Sequence of chain 1.D:
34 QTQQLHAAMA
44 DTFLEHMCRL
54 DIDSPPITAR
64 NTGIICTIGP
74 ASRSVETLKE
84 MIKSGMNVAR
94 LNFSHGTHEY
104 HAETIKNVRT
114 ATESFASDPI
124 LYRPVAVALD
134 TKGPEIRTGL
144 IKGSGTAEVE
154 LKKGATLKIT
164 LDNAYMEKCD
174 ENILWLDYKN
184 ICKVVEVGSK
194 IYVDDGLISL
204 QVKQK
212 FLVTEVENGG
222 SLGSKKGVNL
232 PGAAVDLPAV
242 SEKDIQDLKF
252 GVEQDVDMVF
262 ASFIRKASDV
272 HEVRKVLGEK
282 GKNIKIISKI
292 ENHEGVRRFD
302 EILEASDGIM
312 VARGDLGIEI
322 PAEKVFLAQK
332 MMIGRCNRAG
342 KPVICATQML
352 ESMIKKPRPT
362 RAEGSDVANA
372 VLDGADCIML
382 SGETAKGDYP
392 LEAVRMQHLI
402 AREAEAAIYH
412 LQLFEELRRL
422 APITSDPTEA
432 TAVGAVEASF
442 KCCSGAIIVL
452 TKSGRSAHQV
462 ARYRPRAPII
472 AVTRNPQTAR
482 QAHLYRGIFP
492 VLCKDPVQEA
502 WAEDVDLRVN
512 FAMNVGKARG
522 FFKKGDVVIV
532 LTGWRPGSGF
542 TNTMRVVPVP

A protein and the small-molecule ligand that binds it are described below.
Small molecule (SMILES): O=C([O-])C(=O)[O-]

Binding-site contacts:
Ligand atom C1 contacts residue ASP316 of chain 1.D at 3.7 Å.
Ligand atom C2 contacts residue ALA313 of chain 1.D at 3.6 Å (hydrophobic).
Ligand atom O1 contacts residue ASP316 of chain 1.D at 3.9 Å.
Ligand atom O2 contacts residue MET380 of chain 1.D at 4.2 Å.
Ligand atom O2 contacts residue LYS290 of chain 1.D at 3.6 Å (salt-bridge).
Ligand atom O4 contacts residue ALA313 of chain 1.D at 4.1 Å.
Ligand atom C1 contacts residue ALA313 of chain 1.D at 3.5 Å (hydrophobic).
Ligand atom C1 contacts residue MG1 of chain 1.T at 2.9 Å.
Ligand atom O4 contacts residue MG1 of chain 1.T at 2.0 Å.
Ligand atom O1 contacts residue ALA313 of chain 1.D at 3.2 Å.
Ligand atom O2 contacts residue ALA313 of chain 1.D at 4.0 Å.
Ligand atom O1 contacts residue GLY315 of chain 1.D at 2.9 Å (h-bond).
Ligand atom O3 contacts residue ALA313 of chain 1.D at 3.9 Å.
Ligand atom O3 contacts residue GLY315 of chain 1.D at 3.5 Å.
Ligand atom C1 contacts residue ARG314 of chain 1.D at 4.4 Å.
Ligand atom O1 contacts residue MG1 of chain 1.T at 4.1 Å.
Ligand atom C2 contacts residue GLU292 of chain 1.D at 4.0 Å.
Ligand atom O2 contacts residue ARG93 of chain 1.D at 3.9 Å.
Ligand atom O3 contacts residue ASP316 of chain 1.D at 2.8 Å (salt-bridge).
Ligand atom C2 contacts residue THR348 of chain 1.D at 4.0 Å.
Ligand atom C2 contacts residue LYS290 of chain 1.D at 3.5 Å.
Ligand atom C1 contacts residue GLU292 of chain 1.D at 4.0 Å.
Ligand atom O2 contacts residue MET311 of chain 1.D at 4.0 Å.
Ligand atom C2 contacts residue MG1 of chain 1.T at 2.8 Å.
Ligand atom C1 contacts residue THR348 of chain 1.D at 3.5 Å.
Ligand atom C1 contacts residue GLY315 of chain 1.D at 3.7 Å.
Ligand atom O3 contacts residue GLU292 of chain 1.D at 3.5 Å (salt-bridge).
Ligand atom O1 contacts residue ARG314 of chain 1.D at 3.5 Å (salt-bridge).
Ligand atom O1 contacts residue THR348 of chain 1.D at 2.5 Å (h-bond).
Ligand atom O3 contacts residue MG1 of chain 1.T at 2.3 Å.
Ligand atom O4 contacts residue ASP316 of chain 1.D at 4.1 Å.
Ligand atom O2 contacts residue THR348 of chain 1.D at 3.6 Å (h-bond).
Ligand atom O2 contacts residue MG1 of chain 1.T at 4.0 Å.
Ligand atom O4 contacts residue LYS290 of chain 1.D at 2.6 Å (salt-bridge).
Ligand atom O4 contacts residue GLU292 of chain 1.D at 3.3 Å (salt-bridge).